Binding-site contacts:
Ligand atom N1 contacts residue PHE265 of chain 1.A at 3.8 Å.
Ligand atom OBD contacts residue ILE261 of chain 1.A at 3.4 Å.
Ligand atom CAH contacts residue VAL206 of chain 1.A at 3.7 Å (hydrophobic).
Ligand atom CAI contacts residue VAL206 of chain 1.A at 3.8 Å (hydrophobic).
Ligand atom CBH contacts residue ASP329 of chain 1.A at 3.2 Å.
Ligand atom CAY contacts residue ASP273 of chain 1.A at 3.2 Å.
Ligand atom N1 contacts residue MET266 of chain 1.A at 3.0 Å (h-bond).
Ligand atom CBG contacts residue ASP329 of chain 1.A at 3.3 Å.
Ligand atom CBG contacts residue LEU250 of chain 1.A at 3.7 Å (hydrophobic).
Ligand atom C2 contacts residue MET266 of chain 1.A at 3.1 Å (hydrophobic).
Ligand atom CAO contacts residue ASP329 of chain 1.A at 3.5 Å.
Ligand atom CAM contacts residue LYS220 of chain 1.A at 3.6 Å.
Ligand atom CBB contacts residue ASP273 of chain 1.A at 3.4 Å.
Ligand atom CAV contacts residue SER270 of chain 1.A at 3.5 Å.
Ligand atom CBC contacts residue ASP273 of chain 1.A at 3.3 Å.
Ligand atom CBF contacts residue VAL248 of chain 1.A at 3.6 Å (hydrophobic).
Ligand atom NAK contacts residue THR263 of chain 1.A at 2.9 Å (h-bond).
Ligand atom CBH contacts residue MET239 of chain 1.A at 3.7 Å (hydrophobic).
Ligand atom CBB contacts residue LEU198 of chain 1.A at 3.7 Å (hydrophobic).
Ligand atom CBI contacts residue MET239 of chain 1.A at 3.6 Å (hydrophobic).
Ligand atom CBI contacts residue ASP329 of chain 1.A at 3.5 Å.
Ligand atom C6 contacts residue ALA218 of chain 1.A at 3.7 Å (hydrophobic).
Ligand atom CBJ contacts residue ILE261 of chain 1.A at 3.8 Å (hydrophobic).
Ligand atom NAZ contacts residue ASP273 of chain 1.A at 2.6 Å (salt-bridge).
Ligand atom CBF contacts residue ASP329 of chain 1.A at 3.7 Å.
Ligand atom CAI contacts residue LEU318 of chain 1.A at 3.7 Å (hydrophobic).
Ligand atom NAK contacts residue ALA218 of chain 1.A at 3.3 Å.
Ligand atom CBG contacts residue VAL248 of chain 1.A at 3.4 Å (hydrophobic).
Ligand atom CAM contacts residue THR263 of chain 1.A at 3.7 Å.
Ligand atom CBH contacts residue PHE330 of chain 1.A at 3.6 Å (hydrophobic).
Ligand atom C5 contacts residue LEU318 of chain 1.A at 3.6 Å (hydrophobic).
Ligand atom CAX contacts residue ASP273 of chain 1.A at 3.4 Å.
Ligand atom CAO contacts residue LYS220 of chain 1.A at 3.7 Å.
Ligand atom C2 contacts residue PHE265 of chain 1.A at 3.7 Å (hydrophobic).
Ligand atom NAK contacts residue LEU318 of chain 1.A at 3.7 Å.
Ligand atom CBA contacts residue ASP273 of chain 1.A at 3.2 Å.
Ligand atom NAK contacts residue GLU264 of chain 1.A at 3.0 Å (salt-bridge).
Ligand atom CBE contacts residue ILE261 of chain 1.A at 3.7 Å (hydrophobic).
Ligand atom CAU contacts residue SER270 of chain 1.A at 3.7 Å.
Ligand atom C6 contacts residue LEU318 of chain 1.A at 3.6 Å (hydrophobic).

A small-molecule ligand and the protein it binds are described below.
Small molecule (SMILES): CN1CCN(C2CCC(n3cc(-c4ccc(Oc5ccccc5)cc4)c4c(N)ncnc43)CC2)CC1

Sequence of chain 1.A:
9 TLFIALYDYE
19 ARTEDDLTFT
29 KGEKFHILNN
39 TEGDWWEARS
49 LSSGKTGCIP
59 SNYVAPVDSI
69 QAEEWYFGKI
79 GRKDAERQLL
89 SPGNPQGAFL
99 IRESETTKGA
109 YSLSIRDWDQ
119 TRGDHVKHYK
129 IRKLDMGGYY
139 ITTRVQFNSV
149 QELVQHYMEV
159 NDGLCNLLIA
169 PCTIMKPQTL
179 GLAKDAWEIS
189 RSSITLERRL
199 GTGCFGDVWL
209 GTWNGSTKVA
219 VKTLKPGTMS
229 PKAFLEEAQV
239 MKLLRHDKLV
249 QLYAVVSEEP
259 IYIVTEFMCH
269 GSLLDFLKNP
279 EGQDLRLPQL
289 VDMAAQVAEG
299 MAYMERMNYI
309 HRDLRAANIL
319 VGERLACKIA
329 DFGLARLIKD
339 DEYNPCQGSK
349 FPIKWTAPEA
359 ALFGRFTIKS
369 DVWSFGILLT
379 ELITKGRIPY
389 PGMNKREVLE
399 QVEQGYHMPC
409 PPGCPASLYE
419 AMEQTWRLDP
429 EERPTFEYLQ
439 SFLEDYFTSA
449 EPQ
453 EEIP